Binding-site contacts:
Ligand atom CD contacts residue TRP223 of chain 1.G at 3.7 Å (hydrophobic).
Ligand atom O contacts residue NA1 of chain 1.NA at 2.9 Å (h-bond).
Ligand atom N contacts residue NA1 of chain 1.NA at 4.0 Å.
Ligand atom CA contacts residue GLU217 of chain 1.G at 3.6 Å.
Ligand atom CD contacts residue PHE130 of chain 1.G at 4.0 Å (hydrophobic).
Ligand atom OE2 contacts residue TRP223 of chain 1.G at 3.0 Å (h-bond).
Ligand atom CG contacts residue TRP223 of chain 1.G at 4.0 Å (hydrophobic).
Ligand atom CB contacts residue GLU217 of chain 1.G at 4.1 Å.
Ligand atom N contacts residue ASP189 of chain 1.G at 3.6 Å (salt-bridge).
Ligand atom OE1 contacts residue PHE130 of chain 1.G at 3.4 Å.
Ligand atom C contacts residue NA1 of chain 1.NA at 4.0 Å.
Ligand atom O contacts residue ASP216 of chain 1.G at 3.3 Å (salt-bridge).
Ligand atom OE2 contacts residue LYS222 of chain 1.G at 3.8 Å.
Ligand atom N contacts residue ASP216 of chain 1.G at 2.8 Å (salt-bridge).
Ligand atom CB contacts residue PHE130 of chain 1.G at 4.0 Å (hydrophobic).
Ligand atom C contacts residue GLU217 of chain 1.G at 3.7 Å.
Ligand atom CA contacts residue ASP216 of chain 1.G at 3.8 Å.
Ligand atom O contacts residue GLU217 of chain 1.G at 3.2 Å (salt-bridge).
Ligand atom N contacts residue GLU217 of chain 1.G at 2.8 Å (salt-bridge).
Ligand atom C contacts residue ASP216 of chain 1.G at 4.0 Å.
Ligand atom O contacts residue EDO1 of chain 1.OA at 3.7 Å.
Ligand atom CG contacts residue GLU217 of chain 1.G at 3.4 Å.
Ligand atom N contacts residue ASP191 of chain 1.G at 4.1 Å.

Sequence of chain 1.G:
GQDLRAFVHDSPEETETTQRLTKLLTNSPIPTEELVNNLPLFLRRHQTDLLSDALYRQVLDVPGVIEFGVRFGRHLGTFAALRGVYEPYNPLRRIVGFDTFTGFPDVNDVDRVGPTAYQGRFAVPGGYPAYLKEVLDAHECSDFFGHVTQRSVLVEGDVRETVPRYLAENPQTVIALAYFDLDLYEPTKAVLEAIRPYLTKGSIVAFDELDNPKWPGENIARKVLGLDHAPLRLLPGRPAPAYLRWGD

This protein binds this small molecule.
Small molecule (SMILES): N[C@@H](CCC(=O)O)C(=O)O